A small-molecule ligand and the protein it binds are described below.
Small molecule (SMILES): CC(=O)N[C@@H]1[C@@H](O)[C@H](O)[C@@H](CO)O[C@H]1O

Binding-site contacts:
Ligand atom C3 contacts residue ASN1131 of chain 1.B at 3.8 Å.
Ligand atom C5 contacts residue ASN1131 of chain 1.B at 3.7 Å.
Ligand atom O7 contacts residue ASN1131 of chain 1.B at 4.4 Å.
Ligand atom C7 contacts residue ASN1131 of chain 1.B at 3.9 Å.
Ligand atom C1 contacts residue ASN1131 of chain 1.B at 1.4 Å.
Ligand atom C4 contacts residue ASN1131 of chain 1.B at 4.2 Å.
Ligand atom O5 contacts residue ASN1131 of chain 1.B at 2.4 Å (h-bond).
Ligand atom N2 contacts residue ASN1131 of chain 1.B at 2.9 Å (h-bond).
Ligand atom C2 contacts residue ASN1131 of chain 1.B at 2.4 Å.

Sequence of chain 1.B:
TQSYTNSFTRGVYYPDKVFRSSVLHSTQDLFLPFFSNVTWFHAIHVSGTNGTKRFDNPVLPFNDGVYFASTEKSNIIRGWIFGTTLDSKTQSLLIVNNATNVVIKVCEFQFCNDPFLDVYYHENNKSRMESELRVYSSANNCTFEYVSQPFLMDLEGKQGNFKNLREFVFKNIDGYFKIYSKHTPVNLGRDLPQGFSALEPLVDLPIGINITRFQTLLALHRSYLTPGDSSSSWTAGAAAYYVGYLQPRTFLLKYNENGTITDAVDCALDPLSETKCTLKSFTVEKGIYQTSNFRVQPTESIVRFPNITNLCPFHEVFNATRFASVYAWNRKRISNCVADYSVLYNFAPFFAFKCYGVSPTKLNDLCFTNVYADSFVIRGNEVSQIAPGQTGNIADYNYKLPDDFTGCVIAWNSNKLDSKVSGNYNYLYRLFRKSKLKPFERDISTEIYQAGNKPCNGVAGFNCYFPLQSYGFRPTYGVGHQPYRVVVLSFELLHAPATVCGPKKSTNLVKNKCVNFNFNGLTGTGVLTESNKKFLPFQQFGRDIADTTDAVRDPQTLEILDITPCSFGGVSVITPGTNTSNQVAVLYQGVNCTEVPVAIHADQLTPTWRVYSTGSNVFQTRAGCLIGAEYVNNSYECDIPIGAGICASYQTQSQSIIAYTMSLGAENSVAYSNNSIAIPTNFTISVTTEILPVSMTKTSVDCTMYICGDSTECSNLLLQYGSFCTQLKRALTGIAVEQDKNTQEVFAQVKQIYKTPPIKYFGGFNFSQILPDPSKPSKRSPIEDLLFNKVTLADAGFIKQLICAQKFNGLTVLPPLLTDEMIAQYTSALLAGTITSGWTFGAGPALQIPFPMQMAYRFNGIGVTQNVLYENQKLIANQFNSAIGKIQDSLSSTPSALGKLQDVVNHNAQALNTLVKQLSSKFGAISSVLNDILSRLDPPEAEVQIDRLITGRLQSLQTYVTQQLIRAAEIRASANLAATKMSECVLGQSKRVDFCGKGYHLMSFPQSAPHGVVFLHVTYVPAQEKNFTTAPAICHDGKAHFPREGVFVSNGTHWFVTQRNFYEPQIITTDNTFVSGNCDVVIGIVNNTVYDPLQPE